This protein binds this small molecule.
Small molecule (SMILES): C[C@H](C(=O)SCCNC(=O)CCNC(=O)[C@H](O)C(C)(C)COP(=O)(O)OP(=O)(O)OC[C@H]1O[C@@H](n2cnc3c(N)ncnc32)[C@H](O)[C@@H]1OP(=O)(O)O)S(=O)(=O)O

Binding-site contacts:
Ligand atom C2' contacts residue YXS1 of chain 1.L at 0.0 Å.
Ligand atom CP7 contacts residue YXS1 of chain 1.L at 0.0 Å.
Ligand atom CP8 contacts residue YXS1 of chain 1.L at 0.0 Å.
Ligand atom O7 contacts residue YXS1 of chain 1.L at 0.0 Å (h-bond).
Ligand atom O6 contacts residue YXS1 of chain 1.L at 0.0 Å (h-bond).
Ligand atom O4' contacts residue YXS1 of chain 1.L at 0.0 Å (h-bond).
Ligand atom C3' contacts residue YXS1 of chain 1.L at 0.0 Å.
Ligand atom N3 contacts residue YXS1 of chain 1.L at 0.0 Å (h-bond).
Ligand atom C6 contacts residue YXS1 of chain 1.L at 0.0 Å.
Ligand atom OP3 contacts residue YXS1 of chain 1.L at 0.0 Å (h-bond).
Ligand atom O32 contacts residue YXS1 of chain 1.L at 0.0 Å (h-bond).
Ligand atom N1 contacts residue YXS1 of chain 1.L at 0.0 Å (h-bond).
Ligand atom O31 contacts residue YXS1 of chain 1.L at 0.0 Å (h-bond).
Ligand atom O21 contacts residue YXS1 of chain 1.L at 0.0 Å (h-bond).
Ligand atom CPA contacts residue YXS1 of chain 1.L at 0.0 Å.
Ligand atom C1' contacts residue YXS1 of chain 1.L at 0.0 Å.
Ligand atom O3' contacts residue YXS1 of chain 1.L at 0.0 Å (h-bond).
Ligand atom O5' contacts residue YXS1 of chain 1.L at 0.0 Å (h-bond).
Ligand atom C5' contacts residue YXS1 of chain 1.L at 0.0 Å.
Ligand atom O22 contacts residue YXS1 of chain 1.L at 0.0 Å (h-bond).
Ligand atom P1 contacts residue YXS1 of chain 1.L at 0.0 Å.
Ligand atom N6 contacts residue YXS1 of chain 1.L at 0.0 Å (h-bond).
Ligand atom O11 contacts residue YXS1 of chain 1.L at 0.0 Å (h-bond).
Ligand atom O12 contacts residue YXS1 of chain 1.L at 0.0 Å (h-bond).
Ligand atom OP2 contacts residue YXS1 of chain 1.L at 0.0 Å (h-bond).
Ligand atom O33 contacts residue YXS1 of chain 1.L at 0.0 Å (h-bond).
Ligand atom CPB contacts residue YXS1 of chain 1.L at 0.0 Å.
Ligand atom P2 contacts residue YXS1 of chain 1.L at 0.0 Å.
Ligand atom C8 contacts residue YXS1 of chain 1.L at 0.0 Å.
Ligand atom C5 contacts residue YXS1 of chain 1.L at 0.0 Å.
Ligand atom N9 contacts residue YXS1 of chain 1.L at 0.0 Å (h-bond).
Ligand atom P3 contacts residue YXS1 of chain 1.L at 0.0 Å.
Ligand atom C4' contacts residue YXS1 of chain 1.L at 0.0 Å.
Ligand atom CP9 contacts residue YXS1 of chain 1.L at 0.0 Å.
Ligand atom O2' contacts residue YXS1 of chain 1.L at 0.0 Å (h-bond).
Ligand atom NP2 contacts residue YXS1 of chain 1.L at 0.0 Å (h-bond).
Ligand atom C4 contacts residue YXS1 of chain 1.L at 0.0 Å.
Ligand atom N7 contacts residue YXS1 of chain 1.L at 0.0 Å (h-bond).
Ligand atom C2 contacts residue YXS1 of chain 1.L at 0.0 Å.
Ligand atom CP6 contacts residue YXS1 of chain 1.L at 0.0 Å.

Sequence of chain 1.C:
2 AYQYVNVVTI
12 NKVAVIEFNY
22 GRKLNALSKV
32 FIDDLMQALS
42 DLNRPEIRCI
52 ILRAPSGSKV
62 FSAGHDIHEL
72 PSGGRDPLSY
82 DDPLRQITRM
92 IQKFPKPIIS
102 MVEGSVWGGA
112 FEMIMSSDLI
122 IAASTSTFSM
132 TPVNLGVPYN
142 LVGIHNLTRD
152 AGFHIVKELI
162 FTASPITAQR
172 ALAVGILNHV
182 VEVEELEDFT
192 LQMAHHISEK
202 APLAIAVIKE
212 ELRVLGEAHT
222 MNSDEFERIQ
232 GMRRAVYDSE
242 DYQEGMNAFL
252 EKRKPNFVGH